Sequence of chain 1.B:
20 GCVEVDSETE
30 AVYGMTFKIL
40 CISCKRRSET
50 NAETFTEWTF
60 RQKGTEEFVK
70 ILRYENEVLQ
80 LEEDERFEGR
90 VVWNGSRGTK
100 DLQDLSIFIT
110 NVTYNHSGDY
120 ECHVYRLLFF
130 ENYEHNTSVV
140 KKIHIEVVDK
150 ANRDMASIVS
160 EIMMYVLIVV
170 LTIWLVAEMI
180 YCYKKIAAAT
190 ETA

A small-molecule ligand and the protein it binds are described below.
Small molecule (SMILES): CC(=O)N[C@@H]1[C@@H](O)[C@H](O)[C@@H](CO)O[C@H]1O

Binding-site contacts:
Ligand atom O5 contacts residue VAL91 of chain 1.B at 4.2 Å.
Ligand atom C1 contacts residue ASN93 of chain 1.B at 1.4 Å.
Ligand atom C8 contacts residue ASN93 of chain 1.B at 3.6 Å.
Ligand atom O5 contacts residue PHE107 of chain 1.B at 3.7 Å.
Ligand atom O7 contacts residue GLY94 of chain 1.B at 4.3 Å.
Ligand atom C4 contacts residue ASN93 of chain 1.B at 4.2 Å.
Ligand atom C7 contacts residue ASN93 of chain 1.B at 3.4 Å.
Ligand atom C6 contacts residue PHE107 of chain 1.B at 3.8 Å (hydrophobic).
Ligand atom C2 contacts residue ASN93 of chain 1.B at 2.5 Å.
Ligand atom C3 contacts residue ASN93 of chain 1.B at 3.8 Å.
Ligand atom C5 contacts residue ASN93 of chain 1.B at 3.6 Å.
Ligand atom O7 contacts residue ASN93 of chain 1.B at 3.5 Å (h-bond).
Ligand atom O7 contacts residue ARG96 of chain 1.B at 2.9 Å (salt-bridge).
Ligand atom O5 contacts residue ASN93 of chain 1.B at 2.3 Å (h-bond).
Ligand atom N2 contacts residue ASN93 of chain 1.B at 3.0 Å (h-bond).
Ligand atom C1 contacts residue TRP92 of chain 1.B at 4.5 Å (hydrophobic).
Ligand atom C1 contacts residue PHE107 of chain 1.B at 4.3 Å (hydrophobic).
Ligand atom O6 contacts residue PHE107 of chain 1.B at 4.5 Å.
Ligand atom C5 contacts residue PHE107 of chain 1.B at 4.2 Å (hydrophobic).
Ligand atom O6 contacts residue VAL91 of chain 1.B at 3.9 Å.
Ligand atom C7 contacts residue ARG96 of chain 1.B at 4.1 Å.